A small-molecule ligand and the protein it binds are described below.
Small molecule (SMILES): CC(=O)N[C@H]1[C@H](O[C@H]2[C@H](O)[C@@H](NC(C)=O)CO[C@@H]2CO)O[C@H](CO)[C@@H](O[C@@H]2O[C@H](CO)[C@@H](O)[C@H](O)[C@@H]2O)[C@@H]1O

Binding-site contacts:
Ligand atom O5 contacts residue ASN189 of chain 1.B at 2.3 Å (h-bond).
Ligand atom C5 contacts residue ASN189 of chain 1.B at 3.6 Å.
Ligand atom C1 contacts residue ASN189 of chain 1.B at 1.4 Å.
Ligand atom C4 contacts residue ASN189 of chain 1.B at 4.3 Å.
Ligand atom C7 contacts residue ASN189 of chain 1.B at 3.5 Å.
Ligand atom O6 contacts residue GLU187 of chain 1.B at 4.5 Å.
Ligand atom C2 contacts residue ASN189 of chain 1.B at 2.5 Å.
Ligand atom C8 contacts residue THR228 of chain 1.B at 4.2 Å.
Ligand atom O7 contacts residue GLU187 of chain 1.B at 4.2 Å.
Ligand atom C3 contacts residue ASN189 of chain 1.B at 3.9 Å.
Ligand atom C8 contacts residue ASN189 of chain 1.B at 3.7 Å.
Ligand atom N2 contacts residue ASN189 of chain 1.B at 2.6 Å (h-bond).
Ligand atom C2 contacts residue GLU187 of chain 1.B at 3.7 Å.
Ligand atom C8 contacts residue ARG227 of chain 1.B at 1.4 Å.
Ligand atom C1 contacts residue GLU187 of chain 1.B at 4.1 Å.
Ligand atom O5 contacts residue GLU187 of chain 1.B at 4.0 Å.
Ligand atom N2 contacts residue ARG227 of chain 1.B at 3.4 Å.
Ligand atom O7 contacts residue ARG227 of chain 1.B at 3.2 Å.
Ligand atom C7 contacts residue ARG227 of chain 1.B at 2.7 Å.

Sequence of chain 1.B:
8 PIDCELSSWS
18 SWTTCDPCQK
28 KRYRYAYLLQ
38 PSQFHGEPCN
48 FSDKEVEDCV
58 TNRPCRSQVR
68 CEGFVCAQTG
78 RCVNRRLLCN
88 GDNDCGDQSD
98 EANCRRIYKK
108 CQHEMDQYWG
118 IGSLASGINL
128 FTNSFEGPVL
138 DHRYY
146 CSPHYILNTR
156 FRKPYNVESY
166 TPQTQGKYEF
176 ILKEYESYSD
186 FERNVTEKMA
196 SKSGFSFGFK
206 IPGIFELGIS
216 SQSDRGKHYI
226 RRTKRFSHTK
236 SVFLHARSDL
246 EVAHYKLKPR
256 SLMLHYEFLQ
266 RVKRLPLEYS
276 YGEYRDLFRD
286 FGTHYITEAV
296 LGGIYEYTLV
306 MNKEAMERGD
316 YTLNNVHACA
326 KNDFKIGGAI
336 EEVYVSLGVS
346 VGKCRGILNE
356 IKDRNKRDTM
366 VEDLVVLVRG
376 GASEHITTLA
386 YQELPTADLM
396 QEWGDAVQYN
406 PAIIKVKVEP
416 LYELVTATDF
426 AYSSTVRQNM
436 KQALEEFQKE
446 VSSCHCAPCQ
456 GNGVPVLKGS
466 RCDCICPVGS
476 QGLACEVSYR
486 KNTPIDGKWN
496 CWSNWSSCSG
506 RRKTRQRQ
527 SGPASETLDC